Binding-site contacts:
Ligand atom C8 contacts residue ILE1132 of chain 1.B at 4.3 Å (hydrophobic).
Ligand atom C5 contacts residue ASN1134 of chain 1.B at 3.6 Å.
Ligand atom C1 contacts residue ASN1134 of chain 1.B at 1.4 Å.
Ligand atom C4 contacts residue ASN1134 of chain 1.B at 4.2 Å.
Ligand atom O7 contacts residue ASN1134 of chain 1.B at 2.7 Å (h-bond).
Ligand atom C2 contacts residue ASN1134 of chain 1.B at 2.5 Å.
Ligand atom C7 contacts residue ASN1134 of chain 1.B at 3.0 Å.
Ligand atom C3 contacts residue ASN1134 of chain 1.B at 3.8 Å.
Ligand atom N2 contacts residue ASN1134 of chain 1.B at 2.9 Å (h-bond).
Ligand atom C8 contacts residue ASN1134 of chain 1.B at 4.3 Å.
Ligand atom C6 contacts residue HIS1083 of chain 1.B at 3.9 Å.
Ligand atom O5 contacts residue ASN1134 of chain 1.B at 2.3 Å (h-bond).

This protein binds this small molecule.
Small molecule (SMILES): CC(=O)N[C@H]1[C@H](O[C@H]2[C@H](O)[C@@H](NC(C)=O)CO[C@@H]2CO[C@@H]2O[C@@H](C)[C@@H](O)[C@@H](O)[C@@H]2O)O[C@H](CO)[C@@H](O)[C@@H]1O

Sequence of chain 1.B:
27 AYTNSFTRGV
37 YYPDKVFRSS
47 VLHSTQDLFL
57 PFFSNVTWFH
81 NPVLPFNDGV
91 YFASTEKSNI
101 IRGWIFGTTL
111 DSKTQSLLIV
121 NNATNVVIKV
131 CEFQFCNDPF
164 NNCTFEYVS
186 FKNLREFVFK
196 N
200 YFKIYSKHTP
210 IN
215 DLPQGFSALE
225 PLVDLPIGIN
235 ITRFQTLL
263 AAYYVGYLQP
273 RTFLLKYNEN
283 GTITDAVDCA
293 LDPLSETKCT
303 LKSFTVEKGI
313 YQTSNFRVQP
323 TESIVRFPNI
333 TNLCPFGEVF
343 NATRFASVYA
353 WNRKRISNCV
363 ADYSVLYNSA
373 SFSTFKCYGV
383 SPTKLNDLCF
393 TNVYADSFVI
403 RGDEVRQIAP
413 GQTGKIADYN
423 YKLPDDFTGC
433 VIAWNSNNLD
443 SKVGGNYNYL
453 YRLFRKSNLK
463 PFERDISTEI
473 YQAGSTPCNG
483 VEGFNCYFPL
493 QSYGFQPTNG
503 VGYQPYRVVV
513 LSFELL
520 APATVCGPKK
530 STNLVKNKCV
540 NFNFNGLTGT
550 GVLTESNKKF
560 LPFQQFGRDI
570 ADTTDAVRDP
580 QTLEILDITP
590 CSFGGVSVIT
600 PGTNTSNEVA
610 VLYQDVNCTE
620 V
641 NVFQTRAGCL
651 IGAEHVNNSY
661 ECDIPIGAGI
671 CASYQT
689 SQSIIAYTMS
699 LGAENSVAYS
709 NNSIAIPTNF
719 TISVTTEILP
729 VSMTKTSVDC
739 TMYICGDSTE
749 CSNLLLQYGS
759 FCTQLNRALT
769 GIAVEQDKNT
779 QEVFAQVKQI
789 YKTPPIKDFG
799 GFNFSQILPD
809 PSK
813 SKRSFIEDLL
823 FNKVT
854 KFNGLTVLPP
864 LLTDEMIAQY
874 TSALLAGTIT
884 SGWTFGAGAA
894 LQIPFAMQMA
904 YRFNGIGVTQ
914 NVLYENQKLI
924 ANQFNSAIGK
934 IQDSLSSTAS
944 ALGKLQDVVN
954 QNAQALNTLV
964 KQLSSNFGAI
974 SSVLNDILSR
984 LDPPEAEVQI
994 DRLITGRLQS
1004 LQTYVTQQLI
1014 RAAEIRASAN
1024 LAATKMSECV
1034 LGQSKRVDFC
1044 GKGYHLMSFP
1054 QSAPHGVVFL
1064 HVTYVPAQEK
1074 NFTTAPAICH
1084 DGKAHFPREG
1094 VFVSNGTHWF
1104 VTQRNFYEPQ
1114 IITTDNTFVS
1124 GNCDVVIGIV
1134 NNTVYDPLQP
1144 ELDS